Sequence of chain 39.B:
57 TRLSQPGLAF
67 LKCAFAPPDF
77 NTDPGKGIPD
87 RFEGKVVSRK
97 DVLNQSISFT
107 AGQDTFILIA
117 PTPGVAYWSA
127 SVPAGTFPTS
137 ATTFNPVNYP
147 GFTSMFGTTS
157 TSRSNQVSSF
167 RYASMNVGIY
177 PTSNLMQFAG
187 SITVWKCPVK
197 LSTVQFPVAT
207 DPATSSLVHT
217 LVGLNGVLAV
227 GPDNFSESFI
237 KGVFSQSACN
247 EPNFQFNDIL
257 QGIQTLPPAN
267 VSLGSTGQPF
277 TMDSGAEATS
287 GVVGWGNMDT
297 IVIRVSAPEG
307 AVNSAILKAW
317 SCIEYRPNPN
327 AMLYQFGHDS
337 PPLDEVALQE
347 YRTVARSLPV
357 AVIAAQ

Binding-site contacts:
Ligand atom CG2 contacts residue PHE76 of chain 39.B at 3.8 Å (hydrophobic).

This small molecule binds to this protein.
Small molecule (SMILES): CC(C)[C@H](NC(=O)[C@H](CCCN=C(N)N)NC(=O)[C@@H](N)CCC(=O)O)C(=O)N[C@H](C=O)CCCCN